Sequence of chain 1.A:
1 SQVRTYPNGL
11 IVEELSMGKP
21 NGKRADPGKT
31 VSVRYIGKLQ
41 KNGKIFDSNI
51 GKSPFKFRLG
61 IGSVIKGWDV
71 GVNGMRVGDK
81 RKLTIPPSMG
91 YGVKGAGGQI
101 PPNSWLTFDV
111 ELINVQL

Sequence of chain 1.B:
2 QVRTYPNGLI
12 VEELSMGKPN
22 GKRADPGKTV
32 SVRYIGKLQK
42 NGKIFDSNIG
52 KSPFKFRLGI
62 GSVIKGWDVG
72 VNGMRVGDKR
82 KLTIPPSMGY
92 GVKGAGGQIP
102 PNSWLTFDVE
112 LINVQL

The small molecule below binds the protein below.
Small molecule (SMILES): CO[C@H]1C[C@@H]2CC[C@@H](C)[C@@](O)(O2)C(=O)C(=O)N2CCCC[C@H]2C(=O)O[C@H]([C@H](C)C[C@@H]2CC[C@@H](O)[C@H](OC)C2)CC(=O)[C@H](C)/C=C(\C)[C@@H](O)[C@@H](OC)C(=O)[C@H](C)C[C@H](C)/C=C/C=CC=C1C

Binding-site contacts:
Ligand atom C30 contacts residue SER63 of chain 1.A at 3.3 Å.
Ligand atom C47 contacts residue RAP1 of chain 1.H at 3.6 Å.
Ligand atom O6 contacts residue ASP47 of chain 1.A at 2.8 Å (salt-bridge).
Ligand atom O9 contacts residue SO41 of chain 1.G at 2.9 Å (h-bond).
Ligand atom O5 contacts residue ASP47 of chain 1.A at 3.5 Å (salt-bridge).
Ligand atom C50 contacts residue ALA96 of chain 1.B at 3.6 Å (hydrophobic).
Ligand atom O7 contacts residue ALA96 of chain 1.B at 3.7 Å.
Ligand atom O3 contacts residue TYR91 of chain 1.A at 2.6 Å (h-bond).
Ligand atom O4 contacts residue PHE46 of chain 1.A at 3.5 Å.
Ligand atom C8 contacts residue TYR91 of chain 1.A at 3.4 Å (hydrophobic).
Ligand atom O13 contacts residue GLY62 of chain 1.A at 3.0 Å (h-bond).
Ligand atom C37 contacts residue SER63 of chain 1.A at 3.7 Å.
Ligand atom C4 contacts residue TRP68 of chain 1.A at 3.7 Å (hydrophobic).
Ligand atom O3 contacts residue PHE108 of chain 1.A at 3.6 Å.
Ligand atom C35 contacts residue TYR91 of chain 1.A at 3.4 Å (hydrophobic).
Ligand atom C2 contacts residue TYR91 of chain 1.A at 3.4 Å (hydrophobic).
Ligand atom C41 contacts residue VAL64 of chain 1.A at 3.6 Å (hydrophobic).
Ligand atom C51 contacts residue SO41 of chain 1.G at 3.4 Å.
Ligand atom O10 contacts residue SO41 of chain 1.G at 3.7 Å.
Ligand atom C39 contacts residue GLY62 of chain 1.A at 3.6 Å.
Ligand atom C44 contacts residue GLY97 of chain 1.B at 3.6 Å.
Ligand atom O8 contacts residue SO41 of chain 1.G at 3.2 Å (h-bond).
Ligand atom C28 contacts residue SER63 of chain 1.A at 3.6 Å.
Ligand atom C10 contacts residue ASP47 of chain 1.A at 3.6 Å.
Ligand atom C3 contacts residue TRP68 of chain 1.A at 3.5 Å (hydrophobic).
Ligand atom C1 contacts residue TYR91 of chain 1.A at 3.3 Å (hydrophobic).
Ligand atom O11 contacts residue PHE55 of chain 1.A at 3.3 Å.
Ligand atom C49 contacts residue TYR91 of chain 1.A at 3.3 Å (hydrophobic).
Ligand atom C44 contacts residue ALA96 of chain 1.B at 3.6 Å (hydrophobic).
Ligand atom O4 contacts residue TYR35 of chain 1.A at 3.5 Å.
Ligand atom C52 contacts residue SO41 of chain 1.G at 3.3 Å.
Ligand atom C4 contacts residue PHE55 of chain 1.A at 3.7 Å (hydrophobic).
Ligand atom O10 contacts residue SER63 of chain 1.A at 2.7 Å (h-bond).
Ligand atom C41 contacts residue ILE65 of chain 1.A at 3.6 Å (hydrophobic).
Ligand atom O2 contacts residue VAL64 of chain 1.A at 3.3 Å.
Ligand atom O4 contacts residue ASP47 of chain 1.A at 3.5 Å (salt-bridge).
Ligand atom O11 contacts residue VAL64 of chain 1.A at 3.6 Å.
Ligand atom C52 contacts residue RAP1 of chain 1.H at 3.6 Å.
Ligand atom O1 contacts residue TYR91 of chain 1.A at 3.3 Å (h-bond).
Ligand atom O2 contacts residue ILE65 of chain 1.A at 2.9 Å (h-bond).